Sequence of chain 1.G:
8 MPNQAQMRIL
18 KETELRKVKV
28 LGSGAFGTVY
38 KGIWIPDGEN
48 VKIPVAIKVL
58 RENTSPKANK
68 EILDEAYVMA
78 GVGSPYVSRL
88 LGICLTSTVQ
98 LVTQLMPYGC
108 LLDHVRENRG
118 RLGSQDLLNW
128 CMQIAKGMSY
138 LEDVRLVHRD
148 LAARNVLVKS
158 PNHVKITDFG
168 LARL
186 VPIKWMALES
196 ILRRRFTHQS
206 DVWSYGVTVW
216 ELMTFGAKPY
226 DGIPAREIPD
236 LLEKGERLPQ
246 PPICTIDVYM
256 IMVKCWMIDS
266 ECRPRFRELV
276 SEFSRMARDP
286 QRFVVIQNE

A protein and the small-molecule ligand that binds it are described below.
Small molecule (SMILES): CCOc1cc2ncc(C#N)c(Nc3ccc(Oc4ccn5ncnc5c4)c(C)c3)c2cc1NC(=O)/C=C/CN(C)C

Binding-site contacts:
Ligand atom C11 contacts residue THR164 of chain 1.G at 3.1 Å.
Ligand atom C10 contacts residue THR164 of chain 1.G at 3.6 Å.
Ligand atom C30 contacts residue ALA53 of chain 1.G at 3.6 Å (hydrophobic).
Ligand atom C27 contacts residue LEU154 of chain 1.G at 3.3 Å (hydrophobic).
Ligand atom C38 contacts residue ASP110 of chain 1.G at 3.6 Å.
Ligand atom C05 contacts residue MET103 of chain 1.G at 3.4 Å (hydrophobic).
Ligand atom C40 contacts residue ASP110 of chain 1.G at 3.4 Å.
Ligand atom O42 contacts residue CYS107 of chain 1.G at 3.1 Å.
Ligand atom C35 contacts residue CYS107 of chain 1.G at 3.5 Å (hydrophobic).
Ligand atom N18 contacts residue SER85 of chain 1.G at 3.2 Å (h-bond).
Ligand atom N31 contacts residue MET103 of chain 1.G at 2.9 Å (h-bond).
Ligand atom C04 contacts residue GLY106 of chain 1.G at 3.6 Å.
Ligand atom C37 contacts residue CYS107 of chain 1.G at 2.1 Å (hydrophobic).
Ligand atom C30 contacts residue MET103 of chain 1.G at 3.2 Å (hydrophobic).
Ligand atom N18 contacts residue THR100 of chain 1.G at 3.5 Å.
Ligand atom C23 contacts residue LEU98 of chain 1.G at 3.6 Å (hydrophobic).
Ligand atom C23 contacts residue ASP165 of chain 1.G at 3.4 Å.
Ligand atom C28 contacts residue LEU154 of chain 1.G at 3.3 Å (hydrophobic).
Ligand atom C30 contacts residue GLN101 of chain 1.G at 3.6 Å.
Ligand atom C27 contacts residue ALA53 of chain 1.G at 3.6 Å (hydrophobic).
Ligand atom C25 contacts residue THR100 of chain 1.G at 3.2 Å.
Ligand atom C28 contacts residue THR100 of chain 1.G at 3.4 Å.
Ligand atom C07 contacts residue LEU154 of chain 1.G at 3.6 Å (hydrophobic).
Ligand atom C36 contacts residue CYS107 of chain 1.G at 3.2 Å (hydrophobic).
Ligand atom N29 contacts residue THR100 of chain 1.G at 2.8 Å (h-bond).
Ligand atom N20 contacts residue MET76 of chain 1.G at 3.4 Å.
Ligand atom C25 contacts residue LYS55 of chain 1.G at 3.6 Å.
Ligand atom O03 contacts residue GLY106 of chain 1.G at 3.4 Å.
Ligand atom C12 contacts residue THR164 of chain 1.G at 3.5 Å.
Ligand atom O14 contacts residue LYS55 of chain 1.G at 3.2 Å.
Ligand atom C04 contacts residue LEU28 of chain 1.G at 3.4 Å (hydrophobic).
Ligand atom C38 contacts residue CYS107 of chain 1.G at 3.1 Å (hydrophobic).
Ligand atom C33 contacts residue LEU28 of chain 1.G at 3.6 Å (hydrophobic).
Ligand atom N31 contacts residue LEU102 of chain 1.G at 3.5 Å.
Ligand atom C19 contacts residue SER85 of chain 1.G at 3.4 Å.
Ligand atom C19 contacts residue LEU87 of chain 1.G at 3.5 Å (hydrophobic).
Ligand atom C19 contacts residue MET76 of chain 1.G at 3.4 Å (hydrophobic).
Ligand atom C08 contacts residue LEU154 of chain 1.G at 3.5 Å (hydrophobic).
Ligand atom C05 contacts residue LEU28 of chain 1.G at 3.6 Å (hydrophobic).
Ligand atom C12 contacts residue ASP165 of chain 1.G at 3.5 Å.